Sequence of chain 1.E:
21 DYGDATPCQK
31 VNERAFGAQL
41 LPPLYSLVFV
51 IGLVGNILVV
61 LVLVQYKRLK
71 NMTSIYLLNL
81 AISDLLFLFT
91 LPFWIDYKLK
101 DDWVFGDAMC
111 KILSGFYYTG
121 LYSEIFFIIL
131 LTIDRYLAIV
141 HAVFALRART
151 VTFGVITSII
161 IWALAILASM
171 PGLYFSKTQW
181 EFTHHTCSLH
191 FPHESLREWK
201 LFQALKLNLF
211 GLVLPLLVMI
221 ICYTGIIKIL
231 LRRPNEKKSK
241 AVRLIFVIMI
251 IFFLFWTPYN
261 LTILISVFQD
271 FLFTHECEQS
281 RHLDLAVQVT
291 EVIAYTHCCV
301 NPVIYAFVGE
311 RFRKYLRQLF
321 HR

This small molecule binds to this protein.
Small molecule (SMILES): CC(C)CCC[C@@H](C)[C@H]1CC[C@H]2[C@@H]3CC=C4C[C@@H](O)CC[C@]4(C)[C@H]3CC[C@]12C

Binding-site contacts:
Ligand atom C6 contacts residue ASN79 of chain 1.E at 3.4 Å.
Ligand atom C24 contacts residue ILE166 of chain 1.E at 4.2 Å (hydrophobic).
Ligand atom C4 contacts residue ASN79 of chain 1.E at 3.8 Å.
Ligand atom C4 contacts residue ILE75 of chain 1.E at 4.4 Å (hydrophobic).
Ligand atom C26 contacts residue THR119 of chain 1.E at 3.8 Å.
Ligand atom O1 contacts residue VAL155 of chain 1.E at 4.4 Å.
Ligand atom C10 contacts residue ASN79 of chain 1.E at 4.4 Å.
Ligand atom C15 contacts residue ILE82 of chain 1.E at 3.7 Å (hydrophobic).
Ligand atom C24 contacts residue TRP162 of chain 1.E at 4.2 Å (hydrophobic).
Ligand atom C2 contacts residue VAL155 of chain 1.E at 4.1 Å (hydrophobic).
Ligand atom C7 contacts residue ILE82 of chain 1.E at 4.3 Å (hydrophobic).
Ligand atom C25 contacts residue ILE166 of chain 1.E at 4.0 Å (hydrophobic).
Ligand atom C3 contacts residue ILE75 of chain 1.E at 4.4 Å (hydrophobic).
Ligand atom O1 contacts residue ILE75 of chain 1.E at 3.4 Å.
Ligand atom C6 contacts residue LEU78 of chain 1.E at 3.9 Å (hydrophobic).
Ligand atom C7 contacts residue ASN79 of chain 1.E at 3.9 Å.
Ligand atom C16 contacts residue TRP162 of chain 1.E at 4.4 Å (hydrophobic).
Ligand atom C24 contacts residue LEU86 of chain 1.E at 4.1 Å (hydrophobic).
Ligand atom C19 contacts residue ILE159 of chain 1.E at 4.4 Å (hydrophobic).
Ligand atom C5 contacts residue ASN79 of chain 1.E at 3.5 Å.
Ligand atom C26 contacts residue PHE116 of chain 1.E at 3.7 Å (hydrophobic).
Ligand atom C22 contacts residue TRP162 of chain 1.E at 4.0 Å (hydrophobic).
Ligand atom C19 contacts residue SER158 of chain 1.E at 3.9 Å.
Ligand atom C25 contacts residue PHE116 of chain 1.E at 4.4 Å (hydrophobic).
Ligand atom C18 contacts residue TRP162 of chain 1.E at 3.4 Å (hydrophobic).
Ligand atom C26 contacts residue LEU86 of chain 1.E at 4.0 Å (hydrophobic).
Ligand atom C27 contacts residue PHE116 of chain 1.E at 3.9 Å (hydrophobic).
Ligand atom C26 contacts residue ILE166 of chain 1.E at 3.9 Å (hydrophobic).
Ligand atom C8 contacts residue ASN79 of chain 1.E at 4.3 Å.
Ligand atom C11 contacts residue ILE159 of chain 1.E at 4.4 Å (hydrophobic).
Ligand atom C8 contacts residue TRP162 of chain 1.E at 4.4 Å (hydrophobic).
Ligand atom C4 contacts residue LEU78 of chain 1.E at 4.0 Å (hydrophobic).
Ligand atom C15 contacts residue TRP162 of chain 1.E at 3.8 Å (hydrophobic).
Ligand atom C19 contacts residue ASN79 of chain 1.E at 3.8 Å.
Ligand atom C16 contacts residue ILE82 of chain 1.E at 4.3 Å (hydrophobic).